Binding-site contacts:
Ligand atom C8 contacts residue ASN79 of chain 1.F at 3.5 Å.
Ligand atom C3 contacts residue GLU72 of chain 1.F at 4.3 Å.
Ligand atom O3 contacts residue GLU72 of chain 1.F at 3.5 Å (salt-bridge).
Ligand atom O7 contacts residue ASN82 of chain 1.F at 3.7 Å.
Ligand atom C8 contacts residue LYS75 of chain 1.F at 3.7 Å.
Ligand atom N2 contacts residue ASN82 of chain 1.F at 2.9 Å (h-bond).
Ligand atom C7 contacts residue ASN82 of chain 1.F at 3.7 Å.
Ligand atom C7 contacts residue ASN79 of chain 1.F at 3.5 Å.
Ligand atom C7 contacts residue GLY78 of chain 1.F at 4.4 Å.
Ligand atom N2 contacts residue GLY78 of chain 1.F at 4.3 Å.
Ligand atom C7 contacts residue LYS75 of chain 1.F at 3.8 Å.
Ligand atom O5 contacts residue ASN82 of chain 1.F at 2.3 Å (h-bond).
Ligand atom O7 contacts residue ASN79 of chain 1.F at 3.0 Å (h-bond).
Ligand atom C4 contacts residue ASN82 of chain 1.F at 4.1 Å.
Ligand atom C8 contacts residue GLY78 of chain 1.F at 4.4 Å.
Ligand atom O7 contacts residue LYS75 of chain 1.F at 3.2 Å (salt-bridge).
Ligand atom C3 contacts residue ASN82 of chain 1.F at 3.7 Å.
Ligand atom C1 contacts residue ASN82 of chain 1.F at 1.4 Å.
Ligand atom C8 contacts residue GLU72 of chain 1.F at 3.1 Å.
Ligand atom C5 contacts residue ASN82 of chain 1.F at 3.6 Å.
Ligand atom C7 contacts residue GLU72 of chain 1.F at 4.1 Å.
Ligand atom O6 contacts residue ASN82 of chain 1.F at 4.5 Å.
Ligand atom C2 contacts residue ASN82 of chain 1.F at 2.4 Å.

Sequence of chain 1.F:
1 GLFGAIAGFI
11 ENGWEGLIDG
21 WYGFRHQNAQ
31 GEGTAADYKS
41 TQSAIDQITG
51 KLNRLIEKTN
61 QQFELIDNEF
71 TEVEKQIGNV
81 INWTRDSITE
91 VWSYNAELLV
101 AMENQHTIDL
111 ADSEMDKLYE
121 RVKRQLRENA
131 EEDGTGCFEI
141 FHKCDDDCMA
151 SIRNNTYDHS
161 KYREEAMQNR

A small-molecule ligand and the protein it binds are described below.
Small molecule (SMILES): CC(=O)N[C@@H]1[C@@H](O)[C@H](O)[C@@H](CO)O[C@H]1O